The protein below binds the small molecule below.
Small molecule (SMILES): CSC[C@H]1O[C@@H](n2cnc3c(N)ncnc32)[C@H](O)[C@@H]1O

Sequence of chain 1.D:
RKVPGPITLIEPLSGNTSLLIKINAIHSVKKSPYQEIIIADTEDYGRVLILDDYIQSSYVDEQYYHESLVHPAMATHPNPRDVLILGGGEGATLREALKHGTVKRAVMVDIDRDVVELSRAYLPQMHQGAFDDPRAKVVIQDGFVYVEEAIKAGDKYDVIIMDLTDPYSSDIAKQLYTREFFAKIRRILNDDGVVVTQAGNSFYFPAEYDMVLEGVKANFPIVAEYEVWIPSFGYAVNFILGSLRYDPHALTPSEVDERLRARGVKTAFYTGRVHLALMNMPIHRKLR

Binding-site contacts:
Ligand atom S5' contacts residue SPD1 of chain 1.T at 3.2 Å (h-bond).
Ligand atom O4' contacts residue GLY108 of chain 1.D at 3.7 Å.
Ligand atom O2' contacts residue ASP131 of chain 1.D at 2.9 Å (salt-bridge).
Ligand atom C2 contacts residue GLY164 of chain 1.D at 3.6 Å.
Ligand atom N6 contacts residue LEU197 of chain 1.D at 3.6 Å.
Ligand atom C2 contacts residue ILE132 of chain 1.D at 3.4 Å (hydrophobic).
Ligand atom C5' contacts residue LEU185 of chain 1.D at 3.7 Å (hydrophobic).
Ligand atom C2' contacts residue ASP131 of chain 1.D at 3.6 Å.
Ligand atom O2' contacts residue GLN56 of chain 1.D at 2.9 Å (h-bond).
Ligand atom C4' contacts residue ASP184 of chain 1.D at 3.6 Å.
Ligand atom C3' contacts residue ASP131 of chain 1.D at 3.4 Å.
Ligand atom O4' contacts residue LEU185 of chain 1.D at 3.6 Å.
Ligand atom N1 contacts residue GLY164 of chain 1.D at 2.9 Å (h-bond).
Ligand atom C8 contacts residue ILE193 of chain 1.D at 3.5 Å (hydrophobic).
Ligand atom O2' contacts residue ASP133 of chain 1.D at 3.6 Å.
Ligand atom S5' contacts residue ASP184 of chain 1.D at 3.6 Å (salt-bridge).
Ligand atom N3 contacts residue ASP131 of chain 1.D at 3.6 Å.
Ligand atom C5' contacts residue ASP184 of chain 1.D at 3.1 Å.
Ligand atom N1 contacts residue ASP163 of chain 1.D at 3.6 Å.
Ligand atom S5' contacts residue GLU111 of chain 1.D at 3.3 Å (salt-bridge).
Ligand atom O3' contacts residue GLY110 of chain 1.D at 3.5 Å.
Ligand atom N3 contacts residue ILE132 of chain 1.D at 3.2 Å (h-bond).
Ligand atom C2' contacts residue GLN56 of chain 1.D at 3.7 Å.
Ligand atom C4 contacts residue LEU185 of chain 1.D at 3.6 Å (hydrophobic).
Ligand atom C2 contacts residue VAL130 of chain 1.D at 3.7 Å (hydrophobic).
Ligand atom C4' contacts residue ASP131 of chain 1.D at 3.5 Å.
Ligand atom O3' contacts residue VAL136 of chain 1.D at 3.5 Å.
Ligand atom C1' contacts residue ASP131 of chain 1.D at 3.4 Å.
Ligand atom C5 contacts residue ILE132 of chain 1.D at 3.6 Å (hydrophobic).
Ligand atom O3' contacts residue ASP131 of chain 1.D at 2.6 Å (salt-bridge).
Ligand atom CS contacts residue GLU111 of chain 1.D at 3.6 Å.
Ligand atom C4 contacts residue ILE132 of chain 1.D at 3.5 Å (hydrophobic).
Ligand atom C8 contacts residue THR186 of chain 1.D at 3.3 Å.
Ligand atom N6 contacts residue ASP163 of chain 1.D at 3.1 Å (salt-bridge).
Ligand atom C5' contacts residue THR186 of chain 1.D at 3.7 Å.
Ligand atom N6 contacts residue ILE193 of chain 1.D at 2.8 Å (h-bond).
Ligand atom CS contacts residue GLN77 of chain 1.D at 3.6 Å.
Ligand atom O4' contacts residue THR186 of chain 1.D at 3.6 Å.
Ligand atom N7 contacts residue ILE193 of chain 1.D at 3.5 Å.
Ligand atom CS contacts residue LEU72 of chain 1.D at 3.7 Å (hydrophobic).